Binding-site contacts:
Ligand atom C10 contacts residue TYR72 of chain 3.F at 4.1 Å (hydrophobic).
Ligand atom O1A contacts residue ARG77 of chain 3.F at 3.0 Å (salt-bridge).
Ligand atom O1A contacts residue GLY78 of chain 3.F at 3.7 Å.
Ligand atom C3 contacts residue VAL296 of chain 3.F at 3.7 Å (hydrophobic).
Ligand atom O4 contacts residue HIS298 of chain 3.F at 3.0 Å (h-bond).
Ligand atom C6 contacts residue ARG77 of chain 3.F at 4.3 Å.
Ligand atom O1B contacts residue SER89 of chain 3.F at 3.5 Å (h-bond).
Ligand atom O4 contacts residue GLY78 of chain 3.F at 3.2 Å.
Ligand atom O4 contacts residue ASN80 of chain 3.F at 4.0 Å.
Ligand atom C6 contacts residue ASN93 of chain 3.F at 3.1 Å.
Ligand atom C11 contacts residue ASP85 of chain 2.F at 4.2 Å.
Ligand atom C3 contacts residue GLY78 of chain 3.F at 4.1 Å.
Ligand atom C4 contacts residue TYR72 of chain 3.F at 3.4 Å (hydrophobic).
Ligand atom C8 contacts residue ARG77 of chain 3.F at 4.1 Å.
Ligand atom C2 contacts residue GLY78 of chain 3.F at 4.1 Å.
Ligand atom O3 contacts residue VAL296 of chain 3.F at 4.3 Å.
Ligand atom C3 contacts residue ARG77 of chain 3.F at 4.1 Å.
Ligand atom C4 contacts residue GLY78 of chain 3.F at 3.4 Å.
Ligand atom O8 contacts residue ARG77 of chain 3.F at 3.1 Å (salt-bridge).
Ligand atom O1A contacts residue TYR72 of chain 3.F at 3.1 Å.
Ligand atom O3 contacts residue GLY78 of chain 3.F at 3.6 Å.
Ligand atom C1 contacts residue GLY78 of chain 3.F at 4.1 Å.
Ligand atom C6 contacts residue TYR72 of chain 3.F at 3.8 Å (hydrophobic).
Ligand atom C3 contacts residue HIS298 of chain 3.F at 4.1 Å.
Ligand atom O6 contacts residue ASN93 of chain 3.F at 3.0 Å (h-bond).
Ligand atom C1 contacts residue SER89 of chain 3.F at 4.2 Å.
Ligand atom O4 contacts residue THR291 of chain 3.F at 3.4 Å.
Ligand atom C5 contacts residue ASN93 of chain 3.F at 4.1 Å.
Ligand atom O1A contacts residue SER89 of chain 3.F at 4.1 Å.
Ligand atom C5 contacts residue TYR72 of chain 3.F at 3.5 Å (hydrophobic).
Ligand atom O1B contacts residue ARG77 of chain 3.F at 2.5 Å (salt-bridge).
Ligand atom C1 contacts residue ARG77 of chain 3.F at 3.1 Å.
Ligand atom O8 contacts residue TYR72 of chain 3.F at 3.9 Å.
Ligand atom O8 contacts residue GLU87 of chain 3.F at 3.9 Å.
Ligand atom N5 contacts residue TYR72 of chain 3.F at 3.0 Å (h-bond).
Ligand atom C1 contacts residue TYR72 of chain 3.F at 4.0 Å (hydrophobic).
Ligand atom C4 contacts residue HIS298 of chain 3.F at 4.0 Å.
Ligand atom C3 contacts residue GLY78 of chain 3.F at 3.9 Å.
Ligand atom O4 contacts residue ILE79 of chain 3.F at 3.6 Å (h-bond).
Ligand atom O4 contacts residue TYR72 of chain 3.F at 3.8 Å.

A protein and the small-molecule ligand that binds it are described below.
Small molecule (SMILES): CC(=O)N[C@@H]1[C@@H](O[C@@H]2O[C@H](CO)[C@H](O)[C@H](O[C@]3(C(=O)O)C[C@H](O)[C@@H](NC(C)=O)[C@H]([C@H](O)[C@H](O)CO)O3)[C@H]2O)[C@H](O)[C@@H](CO[C@]2(C(=O)O)C[C@H](O)[C@@H](NC(C)=O)[C@H]([C@H](O)[C@H](O)CO)O2)O[C@H]1O

Sequence of chain 2.F:
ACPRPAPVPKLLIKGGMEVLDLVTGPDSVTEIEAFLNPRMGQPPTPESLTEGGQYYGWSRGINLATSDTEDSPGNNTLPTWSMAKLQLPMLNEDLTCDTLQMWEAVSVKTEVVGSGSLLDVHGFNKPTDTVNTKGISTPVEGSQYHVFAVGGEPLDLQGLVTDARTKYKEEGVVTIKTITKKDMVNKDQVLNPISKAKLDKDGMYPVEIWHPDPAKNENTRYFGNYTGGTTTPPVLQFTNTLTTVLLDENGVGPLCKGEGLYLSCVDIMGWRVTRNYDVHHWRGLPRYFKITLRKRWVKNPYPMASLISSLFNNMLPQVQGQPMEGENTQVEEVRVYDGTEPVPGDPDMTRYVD

Sequence of chain 3.F:
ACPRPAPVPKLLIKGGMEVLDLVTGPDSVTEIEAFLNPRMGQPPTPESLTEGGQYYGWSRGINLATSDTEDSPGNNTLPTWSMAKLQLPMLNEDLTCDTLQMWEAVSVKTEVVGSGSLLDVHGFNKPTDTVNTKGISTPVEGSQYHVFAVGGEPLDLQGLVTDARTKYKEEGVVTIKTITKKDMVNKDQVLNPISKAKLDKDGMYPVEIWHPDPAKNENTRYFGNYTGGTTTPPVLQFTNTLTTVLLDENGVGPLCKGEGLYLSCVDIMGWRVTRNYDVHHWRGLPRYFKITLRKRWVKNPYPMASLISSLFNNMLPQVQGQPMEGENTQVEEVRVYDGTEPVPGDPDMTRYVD